Sequence of chain 1.A:
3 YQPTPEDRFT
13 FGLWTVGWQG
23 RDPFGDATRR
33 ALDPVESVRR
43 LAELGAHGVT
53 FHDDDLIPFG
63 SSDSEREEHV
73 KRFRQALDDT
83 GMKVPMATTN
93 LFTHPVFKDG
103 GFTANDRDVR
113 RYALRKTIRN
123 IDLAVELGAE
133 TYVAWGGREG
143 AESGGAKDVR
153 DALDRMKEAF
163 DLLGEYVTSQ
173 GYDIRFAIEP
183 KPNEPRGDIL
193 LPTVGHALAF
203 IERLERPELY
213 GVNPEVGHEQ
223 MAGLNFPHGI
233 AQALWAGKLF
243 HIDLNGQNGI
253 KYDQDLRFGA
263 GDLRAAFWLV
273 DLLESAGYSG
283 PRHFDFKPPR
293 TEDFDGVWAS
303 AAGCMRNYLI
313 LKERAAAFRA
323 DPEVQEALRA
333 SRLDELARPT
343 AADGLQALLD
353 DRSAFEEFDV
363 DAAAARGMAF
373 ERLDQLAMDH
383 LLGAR

The small molecule below binds the protein below.
Small molecule (SMILES): OC[C@H]1O[C@@H](O)[C@H](O)[C@@H](O)[C@@H]1O

Sequence of chain 3.A:
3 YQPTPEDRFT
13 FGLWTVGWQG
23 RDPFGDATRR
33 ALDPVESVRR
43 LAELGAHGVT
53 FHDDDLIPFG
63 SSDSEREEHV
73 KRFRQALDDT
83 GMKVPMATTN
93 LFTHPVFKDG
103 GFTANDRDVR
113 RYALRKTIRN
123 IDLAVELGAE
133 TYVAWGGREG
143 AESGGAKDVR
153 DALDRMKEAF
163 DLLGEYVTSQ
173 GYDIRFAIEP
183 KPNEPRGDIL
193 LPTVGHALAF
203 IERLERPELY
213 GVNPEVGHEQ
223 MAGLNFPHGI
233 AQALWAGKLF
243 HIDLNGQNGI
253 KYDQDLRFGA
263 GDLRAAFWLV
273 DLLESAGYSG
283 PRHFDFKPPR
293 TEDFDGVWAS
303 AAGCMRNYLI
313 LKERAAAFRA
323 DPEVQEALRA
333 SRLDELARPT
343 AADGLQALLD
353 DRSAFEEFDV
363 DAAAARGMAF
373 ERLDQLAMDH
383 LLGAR

Binding-site contacts:
Ligand atom C6 contacts residue TRP137 of chain 1.A at 3.7 Å (hydrophobic).
Ligand atom C1 contacts residue PHE94 of chain 1.A at 4.1 Å (hydrophobic).
Ligand atom C6 contacts residue THR90 of chain 1.A at 3.7 Å.
Ligand atom O4 contacts residue TRP16 of chain 1.A at 4.2 Å.
Ligand atom C4 contacts residue ASP287 of chain 1.A at 3.5 Å.
Ligand atom C6 contacts residue HIS54 of chain 1.A at 3.5 Å.
Ligand atom C1 contacts residue HIS54 of chain 1.A at 3.5 Å.
Ligand atom C3 contacts residue ASP287 of chain 1.A at 3.0 Å.
Ligand atom O4 contacts residue GLU181 of chain 1.A at 2.5 Å (salt-bridge).
Ligand atom C5 contacts residue TRP16 of chain 1.A at 4.2 Å (hydrophobic).
Ligand atom C3 contacts residue GLU181 of chain 1.A at 3.5 Å.
Ligand atom O1 contacts residue HIS54 of chain 1.A at 3.4 Å.
Ligand atom C3 contacts residue MG1 of chain 1.B at 2.8 Å.
Ligand atom O6 contacts residue THR90 of chain 1.A at 3.7 Å.
Ligand atom O3 contacts residue GLU181 of chain 1.A at 2.8 Å (salt-bridge).
Ligand atom O3 contacts residue ASP287 of chain 1.A at 3.1 Å (salt-bridge).
Ligand atom C2 contacts residue TRP137 of chain 1.A at 3.7 Å (hydrophobic).
Ligand atom O3 contacts residue MG1 of chain 1.B at 2.4 Å.
Ligand atom O5 contacts residue PHE94 of chain 1.A at 3.9 Å.
Ligand atom O4 contacts residue ASP245 of chain 1.A at 3.1 Å (salt-bridge).
Ligand atom C4 contacts residue GLU181 of chain 1.A at 3.2 Å.
Ligand atom C5 contacts residue GLU181 of chain 1.A at 4.1 Å.
Ligand atom O5 contacts residue HIS54 of chain 1.A at 2.7 Å (h-bond).
Ligand atom C6 contacts residue GLU181 of chain 1.A at 3.8 Å.
Ligand atom O1 contacts residue PHE94 of chain 1.A at 3.3 Å.
Ligand atom C1 contacts residue TRP16 of chain 1.A at 4.0 Å (hydrophobic).
Ligand atom O3 contacts residue HIS220 of chain 1.A at 3.4 Å.
Ligand atom O2 contacts residue TRP137 of chain 1.A at 4.1 Å.
Ligand atom C4 contacts residue MG1 of chain 1.B at 2.9 Å.
Ligand atom O4 contacts residue MG1 of chain 1.B at 2.2 Å.
Ligand atom O5 contacts residue TRP137 of chain 1.A at 3.9 Å.
Ligand atom O6 contacts residue VAL135 of chain 1.A at 3.3 Å.
Ligand atom C6 contacts residue VAL135 of chain 1.A at 4.2 Å (hydrophobic).
Ligand atom O2 contacts residue PHE26 of chain 3.A at 3.3 Å.
Ligand atom C3 contacts residue GLU217 of chain 1.A at 4.2 Å.
Ligand atom C5 contacts residue HIS54 of chain 1.A at 3.3 Å.
Ligand atom O1 contacts residue TRP16 of chain 1.A at 4.2 Å.
Ligand atom O3 contacts residue GLU217 of chain 1.A at 3.2 Å (salt-bridge).
Ligand atom O6 contacts residue GLU181 of chain 1.A at 3.1 Å (salt-bridge).
Ligand atom O4 contacts residue ASP287 of chain 1.A at 2.8 Å (salt-bridge).